Sequence of chain 1.D:
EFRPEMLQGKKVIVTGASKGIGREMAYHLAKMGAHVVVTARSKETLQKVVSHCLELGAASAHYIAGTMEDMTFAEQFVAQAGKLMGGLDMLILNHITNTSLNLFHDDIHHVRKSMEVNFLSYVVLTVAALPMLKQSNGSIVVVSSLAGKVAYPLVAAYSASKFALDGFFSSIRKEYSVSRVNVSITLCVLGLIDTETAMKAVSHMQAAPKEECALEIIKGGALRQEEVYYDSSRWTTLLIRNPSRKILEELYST

Binding-site contacts:
Ligand atom C7 contacts residue LEU194 of chain 1.C at 3.8 Å (hydrophobic).
Ligand atom O9 contacts residue GLY193 of chain 1.C at 3.7 Å.
Ligand atom C13 contacts residue NAP1 of chain 1.I at 3.7 Å.
Ligand atom C19 contacts residue ALA203 of chain 1.C at 3.9 Å (hydrophobic).
Ligand atom C25 contacts residue ALA200 of chain 1.C at 3.9 Å (hydrophobic).
Ligand atom C7 contacts residue TYR154 of chain 1.C at 3.7 Å (hydrophobic).
Ligand atom C19 contacts residue LEU103 of chain 1.C at 3.7 Å (hydrophobic).
Ligand atom N8 contacts residue TYR154 of chain 1.C at 3.7 Å.
Ligand atom C16 contacts residue TYR160 of chain 1.C at 3.8 Å (hydrophobic).
Ligand atom C5 contacts residue SER147 of chain 1.C at 3.8 Å.
Ligand atom C10 contacts residue MET210 of chain 1.C at 3.7 Å (hydrophobic).
Ligand atom C21 contacts residue TYR160 of chain 1.C at 3.8 Å (hydrophobic).
Ligand atom O14 contacts residue SER147 of chain 1.C at 2.6 Å (h-bond).
Ligand atom C20 contacts residue LEU103 of chain 1.C at 3.5 Å (hydrophobic).
Ligand atom C22 contacts residue TYR160 of chain 1.C at 3.8 Å (hydrophobic).
Ligand atom O12 contacts residue GLY193 of chain 1.C at 3.3 Å.
Ligand atom C11 contacts residue ASP236 of chain 1.C at 3.4 Å.
Ligand atom C10 contacts residue TYR154 of chain 1.C at 3.7 Å (hydrophobic).
Ligand atom C1 contacts residue TYR257 of chain 1.D at 3.5 Å (hydrophobic).
Ligand atom S6 contacts residue LEU192 of chain 1.C at 3.5 Å (h-bond).
Ligand atom O12 contacts residue ASP236 of chain 1.C at 2.6 Å (salt-bridge).
Ligand atom C13 contacts residue TYR160 of chain 1.C at 3.8 Å (hydrophobic).
Ligand atom O12 contacts residue LEU194 of chain 1.C at 2.9 Å (h-bond).
Ligand atom O14 contacts residue NAP1 of chain 1.I at 3.2 Å.
Ligand atom O26 contacts residue THR199 of chain 1.C at 3.4 Å.
Ligand atom C24 contacts residue ALA203 of chain 1.C at 3.6 Å (hydrophobic).
Ligand atom C20 contacts residue VAL157 of chain 1.C at 3.9 Å (hydrophobic).
Ligand atom C17 contacts residue NAP1 of chain 1.I at 3.6 Å.
Ligand atom C24 contacts residue THR101 of chain 1.C at 3.5 Å.
Ligand atom O26 contacts residue THR101 of chain 1.C at 3.7 Å.
Ligand atom S6 contacts residue LEU194 of chain 1.C at 3.8 Å.
Ligand atom O9 contacts residue LEU194 of chain 1.C at 3.7 Å.
Ligand atom S6 contacts residue NAP1 of chain 1.I at 3.9 Å.
Ligand atom C13 contacts residue SER147 of chain 1.C at 3.6 Å.
Ligand atom S6 contacts residue SER147 of chain 1.C at 3.4 Å (h-bond).
Ligand atom O9 contacts residue TYR154 of chain 1.C at 3.6 Å.
Ligand atom O26 contacts residue ILE98 of chain 1.C at 3.9 Å.
Ligand atom O14 contacts residue TYR160 of chain 1.C at 2.8 Å (h-bond).
Ligand atom C2 contacts residue TYR257 of chain 1.D at 3.9 Å (hydrophobic).
Ligand atom S6 contacts residue GLY193 of chain 1.C at 3.6 Å.

The protein below binds the small molecule below.
Small molecule (SMILES): O=C(NC1[C@@H]2CC3C[C@H]1CC(O)(C3)C2)c1sc(OCCO)nc1C1CC1

Sequence of chain 1.C:
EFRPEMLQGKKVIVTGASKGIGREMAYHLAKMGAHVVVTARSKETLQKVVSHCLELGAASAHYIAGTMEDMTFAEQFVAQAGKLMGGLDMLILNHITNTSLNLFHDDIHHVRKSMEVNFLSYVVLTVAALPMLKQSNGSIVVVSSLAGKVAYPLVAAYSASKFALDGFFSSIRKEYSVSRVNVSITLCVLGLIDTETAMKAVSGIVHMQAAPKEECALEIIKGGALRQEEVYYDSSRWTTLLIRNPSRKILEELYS